Binding-site contacts:
Ligand atom O1 contacts residue TRP46 of chain 1.B at 4.5 Å.
Ligand atom C3 contacts residue GLU47 of chain 1.B at 3.5 Å.
Ligand atom C4 contacts residue GLN44 of chain 1.B at 4.0 Å.
Ligand atom C2 contacts residue TRP46 of chain 1.B at 4.2 Å (hydrophobic).
Ligand atom C3 contacts residue TRP46 of chain 1.B at 3.8 Å (hydrophobic).
Ligand atom C6 contacts residue ALA45 of chain 1.B at 4.1 Å (hydrophobic).
Ligand atom O6 contacts residue GLN44 of chain 1.B at 3.9 Å.
Ligand atom O3 contacts residue SER40 of chain 1.B at 3.2 Å (h-bond).
Ligand atom O4 contacts residue ALA45 of chain 1.B at 3.4 Å (h-bond).
Ligand atom O2 contacts residue ASN28 of chain 1.B at 4.2 Å.
Ligand atom C4 contacts residue GLU47 of chain 1.B at 3.7 Å.
Ligand atom C1 contacts residue TRP46 of chain 1.B at 3.9 Å (hydrophobic).
Ligand atom O6 contacts residue ALA45 of chain 1.B at 4.4 Å.
Ligand atom O3 contacts residue GLU47 of chain 1.B at 2.7 Å (salt-bridge).
Ligand atom O4 contacts residue TRP46 of chain 1.B at 3.0 Å (h-bond).
Ligand atom C5 contacts residue TRP46 of chain 1.B at 3.6 Å (hydrophobic).
Ligand atom C3 contacts residue SER40 of chain 1.B at 4.5 Å.
Ligand atom C4 contacts residue TRP46 of chain 1.B at 4.0 Å (hydrophobic).
Ligand atom O4 contacts residue GLU47 of chain 1.B at 2.7 Å (salt-bridge).
Ligand atom C6 contacts residue TRP46 of chain 1.B at 3.9 Å (hydrophobic).
Ligand atom O4 contacts residue GLN44 of chain 1.B at 3.4 Å.
Ligand atom O2 contacts residue TRP46 of chain 1.B at 4.1 Å.
Ligand atom O3 contacts residue ASN28 of chain 1.B at 4.2 Å.
Ligand atom O5 contacts residue TRP46 of chain 1.B at 4.2 Å.

This small molecule binds to this protein.
Small molecule (SMILES): OC[C@H]1O[C@@H](O)[C@H](O)[C@@H](O)[C@@H]1O

Sequence of chain 1.B:
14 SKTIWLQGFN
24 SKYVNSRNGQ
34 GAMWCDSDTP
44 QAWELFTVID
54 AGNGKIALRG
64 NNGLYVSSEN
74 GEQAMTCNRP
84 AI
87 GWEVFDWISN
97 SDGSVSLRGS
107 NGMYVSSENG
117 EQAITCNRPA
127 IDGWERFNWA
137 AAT